Sequence of chain 1.A:
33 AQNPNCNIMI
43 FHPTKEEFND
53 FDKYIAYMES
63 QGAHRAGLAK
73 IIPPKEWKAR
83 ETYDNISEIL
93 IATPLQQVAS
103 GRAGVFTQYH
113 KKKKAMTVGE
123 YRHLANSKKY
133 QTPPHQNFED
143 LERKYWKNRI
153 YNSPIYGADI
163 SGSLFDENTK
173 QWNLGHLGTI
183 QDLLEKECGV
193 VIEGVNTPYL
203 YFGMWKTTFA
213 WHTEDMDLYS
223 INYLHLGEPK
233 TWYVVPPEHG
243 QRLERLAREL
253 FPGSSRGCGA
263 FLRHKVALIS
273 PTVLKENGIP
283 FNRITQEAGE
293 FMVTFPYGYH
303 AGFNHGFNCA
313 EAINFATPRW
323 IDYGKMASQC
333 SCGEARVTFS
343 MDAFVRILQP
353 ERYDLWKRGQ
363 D

Binding-site contacts:
Ligand atom S1 contacts residue ARG145 of chain 1.A at 3.8 Å.
Ligand atom C4 contacts residue TRP148 of chain 1.A at 3.7 Å (hydrophobic).
Ligand atom C5 contacts residue LYS149 of chain 1.A at 4.1 Å.
Ligand atom N1 contacts residue ARG145 of chain 1.A at 3.7 Å.
Ligand atom C4 contacts residue ARG145 of chain 1.A at 4.3 Å.
Ligand atom C5 contacts residue TRP148 of chain 1.A at 3.8 Å (hydrophobic).
Ligand atom C2 contacts residue THR274 of chain 1.A at 3.8 Å.
Ligand atom S1 contacts residue GLU144 of chain 1.A at 3.8 Å.
Ligand atom S1 contacts residue EDO1 of chain 1.F at 3.4 Å (h-bond).
Ligand atom C4 contacts residue THR274 of chain 1.A at 4.4 Å.
Ligand atom N1 contacts residue EDO1 of chain 1.F at 3.9 Å.
Ligand atom C7 contacts residue EDO1 of chain 1.F at 3.5 Å.
Ligand atom C1 contacts residue THR274 of chain 1.A at 4.2 Å.
Ligand atom N1 contacts residue THR274 of chain 1.A at 4.2 Å.
Ligand atom N2 contacts residue EDO1 of chain 1.F at 3.5 Å (h-bond).
Ligand atom C3 contacts residue THR274 of chain 1.A at 3.9 Å.
Ligand atom C7 contacts residue ARG145 of chain 1.A at 3.2 Å.
Ligand atom S1 contacts residue TRP148 of chain 1.A at 3.7 Å.
Ligand atom N2 contacts residue ARG145 of chain 1.A at 2.8 Å.

The small molecule below binds the protein below.
Small molecule (SMILES): NC(=S)Nc1ccccc1